Sequence of chain 1.B:
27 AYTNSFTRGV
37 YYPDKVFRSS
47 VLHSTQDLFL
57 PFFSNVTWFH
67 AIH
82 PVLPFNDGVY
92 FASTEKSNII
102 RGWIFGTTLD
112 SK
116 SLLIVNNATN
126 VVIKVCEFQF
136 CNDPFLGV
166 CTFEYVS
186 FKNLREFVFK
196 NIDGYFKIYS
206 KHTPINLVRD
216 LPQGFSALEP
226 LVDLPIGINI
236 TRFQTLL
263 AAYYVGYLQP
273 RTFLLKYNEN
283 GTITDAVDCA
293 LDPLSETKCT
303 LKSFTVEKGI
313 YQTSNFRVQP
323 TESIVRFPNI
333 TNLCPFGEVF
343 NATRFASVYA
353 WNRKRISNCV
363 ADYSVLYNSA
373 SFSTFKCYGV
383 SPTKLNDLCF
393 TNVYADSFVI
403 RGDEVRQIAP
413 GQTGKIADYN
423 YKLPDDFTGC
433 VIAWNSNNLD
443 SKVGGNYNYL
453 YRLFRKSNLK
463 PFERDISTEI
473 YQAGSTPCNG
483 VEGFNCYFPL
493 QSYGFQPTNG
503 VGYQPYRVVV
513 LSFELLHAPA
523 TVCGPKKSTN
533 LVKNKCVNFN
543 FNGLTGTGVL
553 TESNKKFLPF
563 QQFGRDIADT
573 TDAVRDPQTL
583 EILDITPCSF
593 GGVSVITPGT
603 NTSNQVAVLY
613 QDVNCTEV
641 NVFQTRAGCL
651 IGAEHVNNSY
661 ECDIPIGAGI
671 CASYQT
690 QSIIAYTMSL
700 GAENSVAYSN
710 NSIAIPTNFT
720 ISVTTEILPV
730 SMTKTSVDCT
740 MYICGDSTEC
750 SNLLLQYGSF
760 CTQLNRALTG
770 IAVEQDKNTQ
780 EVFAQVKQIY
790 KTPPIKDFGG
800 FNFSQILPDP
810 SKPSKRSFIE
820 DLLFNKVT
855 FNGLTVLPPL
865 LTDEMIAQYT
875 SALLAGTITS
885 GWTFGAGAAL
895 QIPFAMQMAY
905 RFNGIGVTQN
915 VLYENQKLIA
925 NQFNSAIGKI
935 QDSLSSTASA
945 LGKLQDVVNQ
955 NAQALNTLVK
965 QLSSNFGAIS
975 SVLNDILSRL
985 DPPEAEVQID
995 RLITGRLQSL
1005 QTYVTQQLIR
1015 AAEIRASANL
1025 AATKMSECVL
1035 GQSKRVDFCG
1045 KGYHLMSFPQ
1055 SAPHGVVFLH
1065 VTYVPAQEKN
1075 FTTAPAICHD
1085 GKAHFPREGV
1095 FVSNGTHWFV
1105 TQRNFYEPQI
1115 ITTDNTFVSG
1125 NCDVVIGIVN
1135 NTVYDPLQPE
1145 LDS

A protein and the small-molecule ligand that binds it are described below.
Small molecule (SMILES): CC(=O)N[C@@H]1[C@@H](O)[C@H](O)[C@@H](CO)O[C@H]1O

Binding-site contacts:
Ligand atom C8 contacts residue ASN282 of chain 1.B at 4.5 Å.
Ligand atom C8 contacts residue ASN280 of chain 1.B at 4.2 Å.
Ligand atom C2 contacts residue ASN282 of chain 1.B at 2.5 Å.
Ligand atom O7 contacts residue ASN280 of chain 1.B at 3.8 Å.
Ligand atom C1 contacts residue ASN282 of chain 1.B at 1.4 Å.
Ligand atom C7 contacts residue ASN282 of chain 1.B at 3.4 Å.
Ligand atom C7 contacts residue ASN280 of chain 1.B at 4.2 Å.
Ligand atom C3 contacts residue ASN282 of chain 1.B at 3.8 Å.
Ligand atom N2 contacts residue ASN282 of chain 1.B at 2.9 Å (h-bond).
Ligand atom C4 contacts residue ASN282 of chain 1.B at 4.2 Å.
Ligand atom O5 contacts residue ASN282 of chain 1.B at 2.4 Å (h-bond).
Ligand atom O7 contacts residue ASN282 of chain 1.B at 3.4 Å (h-bond).
Ligand atom C5 contacts residue ASN282 of chain 1.B at 3.6 Å.